Binding-site contacts:
Ligand atom C3B contacts residue MET224 of chain 6.A at 3.6 Å (hydrophobic).
Ligand atom N3A contacts residue ALA24 of chain 6.C at 3.8 Å.
Ligand atom C2B contacts residue TYR128 of chain 6.A at 3.9 Å (hydrophobic).
Ligand atom C5B contacts residue TYR152 of chain 6.A at 3.7 Å (hydrophobic).
Ligand atom C2C contacts residue VAL191 of chain 6.A at 4.0 Å (hydrophobic).
Ligand atom N2 contacts residue MET221 of chain 6.A at 3.5 Å (h-bond).
Ligand atom C3C contacts residue ILE104 of chain 6.A at 3.7 Å (hydrophobic).
Ligand atom C5A contacts residue VAL176 of chain 6.A at 3.5 Å (hydrophobic).
Ligand atom C4B contacts residue PHE186 of chain 6.A at 3.9 Å (hydrophobic).
Ligand atom C1C contacts residue TYR128 of chain 6.A at 3.3 Å (hydrophobic).
Ligand atom C3C contacts residue TYR152 of chain 6.A at 3.8 Å (hydrophobic).
Ligand atom CL1 contacts residue VAL188 of chain 6.A at 3.7 Å.
Ligand atom C4A contacts residue ALA150 of chain 6.A at 4.0 Å (hydrophobic).
Ligand atom C5A contacts residue ALA150 of chain 6.A at 3.5 Å (hydrophobic).
Ligand atom CL2 contacts residue ILE104 of chain 6.A at 3.5 Å.
Ligand atom CL2 contacts residue TYR128 of chain 6.A at 3.2 Å.
Ligand atom C4B contacts residue TYR152 of chain 6.A at 3.6 Å (hydrophobic).
Ligand atom CL1 contacts residue TYR152 of chain 6.A at 3.9 Å.
Ligand atom C1B contacts residue VAL188 of chain 6.A at 4.0 Å (hydrophobic).
Ligand atom C31 contacts residue LEU106 of chain 6.A at 4.0 Å (hydrophobic).
Ligand atom C2B contacts residue MET224 of chain 6.A at 4.0 Å (hydrophobic).
Ligand atom C3B contacts residue PHE186 of chain 6.A at 3.9 Å (hydrophobic).
Ligand atom C2A contacts residue PHE186 of chain 6.A at 3.8 Å (hydrophobic).
Ligand atom C5A contacts residue PHE186 of chain 6.A at 4.0 Å (hydrophobic).
Ligand atom C4A contacts residue SER175 of chain 6.A at 3.7 Å.
Ligand atom C4 contacts residue LEU106 of chain 6.A at 3.9 Å (hydrophobic).
Ligand atom N3A contacts residue PRO174 of chain 6.A at 3.3 Å (h-bond).
Ligand atom N3A contacts residue TYR152 of chain 6.A at 4.0 Å.
Ligand atom O1A contacts residue PHE186 of chain 6.A at 3.4 Å.
Ligand atom O1B contacts residue VAL188 of chain 6.A at 3.7 Å.
Ligand atom O1A contacts residue MET224 of chain 6.A at 3.5 Å (h-bond).
Ligand atom CL1 contacts residue LEU25 of chain 6.C at 3.7 Å.
Ligand atom O1 contacts residue ILE104 of chain 6.A at 3.4 Å.
Ligand atom C6B contacts residue TYR152 of chain 6.A at 3.9 Å (hydrophobic).
Ligand atom C2A contacts residue TYR152 of chain 6.A at 3.8 Å (hydrophobic).
Ligand atom C4A contacts residue PRO174 of chain 6.A at 3.0 Å (hydrophobic).
Ligand atom C3 contacts residue LEU106 of chain 6.A at 3.8 Å (hydrophobic).
Ligand atom C5 contacts residue TYR128 of chain 6.A at 3.8 Å (hydrophobic).
Ligand atom CL2 contacts residue MET224 of chain 6.A at 3.4 Å.
Ligand atom O1 contacts residue MET221 of chain 6.A at 3.5 Å (h-bond).

Sequence of chain 6.C:
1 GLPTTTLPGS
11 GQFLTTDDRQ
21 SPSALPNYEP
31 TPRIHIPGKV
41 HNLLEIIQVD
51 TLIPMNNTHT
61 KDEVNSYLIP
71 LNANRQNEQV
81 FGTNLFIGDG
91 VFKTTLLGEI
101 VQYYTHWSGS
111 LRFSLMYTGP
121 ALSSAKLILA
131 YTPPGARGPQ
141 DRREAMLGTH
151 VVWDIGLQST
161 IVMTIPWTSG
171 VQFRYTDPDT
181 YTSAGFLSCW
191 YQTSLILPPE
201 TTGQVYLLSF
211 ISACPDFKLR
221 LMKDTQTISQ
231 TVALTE

Sequence of chain 7.C:
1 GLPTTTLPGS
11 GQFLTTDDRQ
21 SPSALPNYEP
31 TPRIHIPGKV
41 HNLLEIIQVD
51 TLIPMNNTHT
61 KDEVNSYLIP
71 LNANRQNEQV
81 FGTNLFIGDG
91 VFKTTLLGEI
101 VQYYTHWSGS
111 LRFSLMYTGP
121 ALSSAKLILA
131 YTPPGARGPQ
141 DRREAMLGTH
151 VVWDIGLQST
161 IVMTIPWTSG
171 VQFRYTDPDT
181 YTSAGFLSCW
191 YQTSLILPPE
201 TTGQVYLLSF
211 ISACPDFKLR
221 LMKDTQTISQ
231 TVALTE

A protein and the small-molecule ligand that binds it are described below.
Small molecule (SMILES): Cc1cc(CCCOc2c(Cl)cc(C3=NCCO3)cc2Cl)on1

Sequence of chain 6.A:
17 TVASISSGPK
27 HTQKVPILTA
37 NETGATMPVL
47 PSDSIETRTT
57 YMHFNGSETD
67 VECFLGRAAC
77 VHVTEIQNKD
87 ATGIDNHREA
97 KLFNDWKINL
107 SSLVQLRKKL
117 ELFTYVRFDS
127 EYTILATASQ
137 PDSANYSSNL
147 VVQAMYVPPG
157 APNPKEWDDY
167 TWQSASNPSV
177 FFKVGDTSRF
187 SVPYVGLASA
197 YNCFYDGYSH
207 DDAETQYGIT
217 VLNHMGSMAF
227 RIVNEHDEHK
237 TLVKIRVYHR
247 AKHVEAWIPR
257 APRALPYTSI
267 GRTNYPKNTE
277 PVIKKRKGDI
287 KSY